Sequence of chain 6.A:
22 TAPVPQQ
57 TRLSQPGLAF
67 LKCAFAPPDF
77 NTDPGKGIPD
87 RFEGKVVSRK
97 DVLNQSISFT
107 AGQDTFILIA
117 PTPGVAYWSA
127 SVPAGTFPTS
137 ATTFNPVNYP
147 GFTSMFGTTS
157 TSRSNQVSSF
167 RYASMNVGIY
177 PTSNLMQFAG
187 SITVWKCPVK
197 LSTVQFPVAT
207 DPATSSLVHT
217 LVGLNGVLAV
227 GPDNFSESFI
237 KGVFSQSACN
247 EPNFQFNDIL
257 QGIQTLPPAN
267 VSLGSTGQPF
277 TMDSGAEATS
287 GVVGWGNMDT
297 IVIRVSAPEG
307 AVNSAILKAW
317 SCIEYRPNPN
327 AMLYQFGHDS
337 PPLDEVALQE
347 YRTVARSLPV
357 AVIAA

Binding-site contacts:
Ligand atom CD1 contacts residue THR349 of chain 6.A at 4.3 Å.
Ligand atom CG2 contacts residue PHE71 of chain 6.A at 4.0 Å (hydrophobic).

The protein below binds the small molecule below.
Small molecule (SMILES): CC[C@H](C)[C@@H](C=O)NC(=O)[C@H](CO)NC(=O)[C@H](CCCCN)NC(=O)[C@@H](N)C(C)C